Sequence of chain 1.B:
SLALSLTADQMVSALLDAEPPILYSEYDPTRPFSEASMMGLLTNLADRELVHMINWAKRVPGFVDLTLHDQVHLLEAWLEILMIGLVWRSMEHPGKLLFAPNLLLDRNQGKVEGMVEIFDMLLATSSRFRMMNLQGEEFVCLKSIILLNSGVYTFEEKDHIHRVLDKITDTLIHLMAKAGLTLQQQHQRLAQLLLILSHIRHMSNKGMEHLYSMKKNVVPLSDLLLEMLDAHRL

Binding-site contacts:
Ligand atom CD1 contacts residue LEU82 of chain 1.B at 4.1 Å (hydrophobic).
Ligand atom CG contacts residue LEU75 of chain 1.B at 3.8 Å (hydrophobic).
Ligand atom OE1 contacts residue LEU75 of chain 1.B at 4.2 Å.
Ligand atom CA contacts residue VAL79 of chain 1.B at 4.0 Å (hydrophobic).
Ligand atom CD1 contacts residue LEU242 of chain 1.B at 3.9 Å (hydrophobic).
Ligand atom CD2 contacts residue VAL79 of chain 1.B at 3.7 Å (hydrophobic).
Ligand atom CA contacts residue GLU245 of chain 1.B at 3.6 Å.
Ligand atom CD1 contacts residue ASP241 of chain 1.B at 3.3 Å.
Ligand atom CD2 contacts residue LEU82 of chain 1.B at 3.9 Å (hydrophobic).
Ligand atom CG contacts residue ILE61 of chain 1.B at 4.0 Å (hydrophobic).
Ligand atom CB contacts residue GLU245 of chain 1.B at 3.3 Å.
Ligand atom CD1 contacts residue VAL79 of chain 1.B at 3.8 Å (hydrophobic).
Ligand atom C contacts residue ILE61 of chain 1.B at 4.1 Å (hydrophobic).
Ligand atom CD1 contacts residue GLN78 of chain 1.B at 4.0 Å.
Ligand atom CA contacts residue GLU245 of chain 1.B at 3.8 Å.
Ligand atom CD1 contacts residue GLU245 of chain 1.B at 3.8 Å.
Ligand atom CD2 contacts residue GLN78 of chain 1.B at 3.6 Å.
Ligand atom NE2 contacts residue LEU75 of chain 1.B at 3.5 Å.
Ligand atom N contacts residue GLU245 of chain 1.B at 4.1 Å.
Ligand atom N contacts residue GLU245 of chain 1.B at 2.8 Å (salt-bridge).
Ligand atom O contacts residue ILE61 of chain 1.B at 3.9 Å.
Ligand atom CG2 contacts residue LEU242 of chain 1.B at 4.0 Å (hydrophobic).
Ligand atom CD1 contacts residue ILE61 of chain 1.B at 3.5 Å (hydrophobic).
Ligand atom N contacts residue LEU242 of chain 1.B at 4.1 Å.
Ligand atom CB contacts residue LEU75 of chain 1.B at 4.2 Å (hydrophobic).
Ligand atom CD2 contacts residue ILE61 of chain 1.B at 3.9 Å (hydrophobic).
Ligand atom CD1 contacts residue LEU242 of chain 1.B at 3.5 Å (hydrophobic).
Ligand atom CG1 contacts residue GLU245 of chain 1.B at 3.3 Å.
Ligand atom NE2 contacts residue LEU75 of chain 1.B at 3.7 Å.
Ligand atom CD contacts residue LEU75 of chain 1.B at 3.7 Å (hydrophobic).
Ligand atom CD2 contacts residue LEU75 of chain 1.B at 4.0 Å (hydrophobic).
Ligand atom CD2 contacts residue MET246 of chain 1.B at 3.8 Å (hydrophobic).
Ligand atom CB contacts residue LEU242 of chain 1.B at 4.2 Å (hydrophobic).
Ligand atom CD2 contacts residue PHE70 of chain 1.B at 4.1 Å (hydrophobic).
Ligand atom C contacts residue GLU245 of chain 1.B at 3.8 Å.
Ligand atom O contacts residue LYS65 of chain 1.B at 3.9 Å.
Ligand atom CE1 contacts residue LEU75 of chain 1.B at 4.0 Å (hydrophobic).
Ligand atom CD2 contacts residue GLU83 of chain 1.B at 3.9 Å.
Ligand atom CB contacts residue ILE61 of chain 1.B at 4.0 Å (hydrophobic).
Ligand atom CB contacts residue VAL79 of chain 1.B at 4.2 Å (hydrophobic).

This small molecule binds to this protein.
Small molecule (SMILES): CC[C@H](C)[C@H](NC(=O)[C@H](C)N)C(=O)N[C@@H](CC(C)C)C(=O)N[C@@H](Cc1cnc[nH]1)C(=O)N[C@@H](CCCN=C(N)N)C(=O)N[C@@H](CC(C)C)C(=O)N[C@@H](CC(C)C)C(=O)N[C@@H](CCC(N)=O)C(=O)N[C@@H](C)C=O